Sequence of chain 1.A:
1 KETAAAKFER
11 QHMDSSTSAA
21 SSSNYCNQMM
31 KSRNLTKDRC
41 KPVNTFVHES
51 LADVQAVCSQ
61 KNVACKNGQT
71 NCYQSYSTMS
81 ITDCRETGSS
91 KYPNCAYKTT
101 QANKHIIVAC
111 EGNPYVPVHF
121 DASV

The small molecule below binds the protein below.
Small molecule (SMILES): CCOC(=O)C1CCN(C[C@@H]2O[C@@H](n3ccc(=O)[nH]c3=O)[C@H](O)[C@H]2O)CC1

Binding-site contacts:
Ligand atom C6 contacts residue VAL43 of chain 1.A at 4.2 Å (hydrophobic).
Ligand atom C4 contacts residue PHE120 of chain 1.A at 3.9 Å (hydrophobic).
Ligand atom O4 contacts residue ALA122 of chain 1.A at 4.0 Å.
Ligand atom C6 contacts residue PHE120 of chain 1.A at 4.3 Å (hydrophobic).
Ligand atom C5 contacts residue ASP121 of chain 1.A at 3.8 Å.
Ligand atom N1 contacts residue PHE120 of chain 1.A at 4.1 Å.
Ligand atom O2 contacts residue THR45 of chain 1.A at 2.9 Å (h-bond).
Ligand atom N1 contacts residue VAL43 of chain 1.A at 3.9 Å.
Ligand atom C1' contacts residue PHE120 of chain 1.A at 4.3 Å (hydrophobic).
Ligand atom O4 contacts residue THR45 of chain 1.A at 3.6 Å (h-bond).
Ligand atom O2' contacts residue HIS12 of chain 1.A at 3.2 Å.
Ligand atom O4' contacts residue VAL43 of chain 1.A at 3.9 Å.
Ligand atom C4' contacts residue PHE120 of chain 1.A at 4.3 Å (hydrophobic).
Ligand atom C1' contacts residue LYS41 of chain 1.A at 4.3 Å.
Ligand atom O4 contacts residue SER123 of chain 1.A at 4.1 Å.
Ligand atom C2' contacts residue PHE120 of chain 1.A at 3.5 Å (hydrophobic).
Ligand atom O2 contacts residue HIS12 of chain 1.A at 3.4 Å.
Ligand atom C4 contacts residue VAL43 of chain 1.A at 4.2 Å (hydrophobic).
Ligand atom C2 contacts residue PHE120 of chain 1.A at 3.8 Å (hydrophobic).
Ligand atom C2 contacts residue THR45 of chain 1.A at 3.6 Å.
Ligand atom O2 contacts residue VAL43 of chain 1.A at 3.9 Å.
Ligand atom C2 contacts residue VAL43 of chain 1.A at 4.1 Å (hydrophobic).
Ligand atom C6 contacts residue ASP121 of chain 1.A at 4.2 Å.
Ligand atom O3' contacts residue PHE120 of chain 1.A at 3.5 Å (h-bond).
Ligand atom C3' contacts residue PHE120 of chain 1.A at 4.0 Å (hydrophobic).
Ligand atom C1' contacts residue VAL43 of chain 1.A at 3.5 Å (hydrophobic).
Ligand atom O2 contacts residue PHE120 of chain 1.A at 4.0 Å.
Ligand atom O2' contacts residue ASN44 of chain 1.A at 4.0 Å.
Ligand atom N3 contacts residue PHE120 of chain 1.A at 3.4 Å.
Ligand atom N3 contacts residue VAL43 of chain 1.A at 4.1 Å.
Ligand atom C2' contacts residue HIS12 of chain 1.A at 4.0 Å.
Ligand atom O2 contacts residue ASN44 of chain 1.A at 3.2 Å.
Ligand atom C5 contacts residue VAL43 of chain 1.A at 4.2 Å (hydrophobic).
Ligand atom C2' contacts residue LYS41 of chain 1.A at 4.0 Å.
Ligand atom C4 contacts residue THR45 of chain 1.A at 3.6 Å.
Ligand atom N3 contacts residue THR45 of chain 1.A at 2.7 Å (h-bond).
Ligand atom C2 contacts residue ASN44 of chain 1.A at 4.0 Å.
Ligand atom O2' contacts residue GLN11 of chain 1.A at 4.2 Å.
Ligand atom O4 contacts residue PHE120 of chain 1.A at 3.7 Å.
Ligand atom O2' contacts residue LYS41 of chain 1.A at 2.7 Å (salt-bridge).